Sequence of chain 1.A:
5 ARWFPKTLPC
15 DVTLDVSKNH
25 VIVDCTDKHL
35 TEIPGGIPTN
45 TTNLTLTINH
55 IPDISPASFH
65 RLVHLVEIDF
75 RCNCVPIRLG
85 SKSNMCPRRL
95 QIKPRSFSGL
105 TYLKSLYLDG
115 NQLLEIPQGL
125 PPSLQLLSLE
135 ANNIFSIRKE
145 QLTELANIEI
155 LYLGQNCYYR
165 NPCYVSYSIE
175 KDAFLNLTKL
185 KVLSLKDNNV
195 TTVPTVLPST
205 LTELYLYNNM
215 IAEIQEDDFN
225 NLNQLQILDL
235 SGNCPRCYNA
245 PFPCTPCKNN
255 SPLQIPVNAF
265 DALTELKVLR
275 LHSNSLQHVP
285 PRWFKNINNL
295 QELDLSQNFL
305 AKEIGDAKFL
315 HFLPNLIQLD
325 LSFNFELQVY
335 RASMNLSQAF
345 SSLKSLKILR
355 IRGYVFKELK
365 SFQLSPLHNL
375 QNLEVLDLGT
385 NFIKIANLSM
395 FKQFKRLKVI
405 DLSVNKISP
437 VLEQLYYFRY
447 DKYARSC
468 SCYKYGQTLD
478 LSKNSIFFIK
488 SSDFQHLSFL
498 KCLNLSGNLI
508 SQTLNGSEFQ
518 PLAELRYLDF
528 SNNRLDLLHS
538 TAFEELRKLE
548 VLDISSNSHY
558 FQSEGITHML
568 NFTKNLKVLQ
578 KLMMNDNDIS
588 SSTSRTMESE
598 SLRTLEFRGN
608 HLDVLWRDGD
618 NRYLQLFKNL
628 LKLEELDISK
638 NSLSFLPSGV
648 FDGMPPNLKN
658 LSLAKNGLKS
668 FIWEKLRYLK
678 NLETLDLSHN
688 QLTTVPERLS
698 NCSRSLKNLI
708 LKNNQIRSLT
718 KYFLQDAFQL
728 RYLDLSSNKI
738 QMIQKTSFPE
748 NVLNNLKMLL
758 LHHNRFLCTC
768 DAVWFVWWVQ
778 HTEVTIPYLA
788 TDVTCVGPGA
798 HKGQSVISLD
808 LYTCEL

This small molecule binds to this protein.
Small molecule (SMILES): CC(=O)N[C@@H]1[C@@H](O)[C@H](O)[C@@H](CO)O[C@H]1O

Binding-site contacts:
Ligand atom C4 contacts residue ASN339 of chain 1.A at 4.2 Å.
Ligand atom C1 contacts residue ASN339 of chain 1.A at 1.4 Å.
Ligand atom C5 contacts residue ASP310 of chain 1.A at 4.4 Å.
Ligand atom C7 contacts residue ASN339 of chain 1.A at 3.4 Å.
Ligand atom C2 contacts residue ASN339 of chain 1.A at 2.6 Å.
Ligand atom C5 contacts residue ASN339 of chain 1.A at 3.6 Å.
Ligand atom C5 contacts residue GLY309 of chain 1.A at 3.3 Å.
Ligand atom C3 contacts residue ASN339 of chain 1.A at 3.9 Å.
Ligand atom C6 contacts residue LYS306 of chain 1.A at 3.8 Å.
Ligand atom O7 contacts residue ASN339 of chain 1.A at 3.3 Å (h-bond).
Ligand atom C6 contacts residue GLY309 of chain 1.A at 3.9 Å.
Ligand atom C8 contacts residue ASN339 of chain 1.A at 4.4 Å.
Ligand atom N2 contacts residue ASN339 of chain 1.A at 3.1 Å (h-bond).
Ligand atom O5 contacts residue GLY309 of chain 1.A at 3.7 Å.
Ligand atom C6 contacts residue ASP310 of chain 1.A at 4.3 Å.
Ligand atom C3 contacts residue GLY309 of chain 1.A at 4.4 Å.
Ligand atom O5 contacts residue ASN339 of chain 1.A at 2.3 Å (h-bond).
Ligand atom C4 contacts residue GLY309 of chain 1.A at 4.3 Å.
Ligand atom C1 contacts residue GLY309 of chain 1.A at 3.8 Å.